A protein and the small-molecule ligand that binds it are described below.
Small molecule (SMILES): CC(C)CCC[C@@H](C)[C@H]1CC[C@H]2[C@@H]3CC=C4C[C@@H](O)CC[C@]4(C)[C@H]3CC[C@]12C

Sequence of chain 1.E:
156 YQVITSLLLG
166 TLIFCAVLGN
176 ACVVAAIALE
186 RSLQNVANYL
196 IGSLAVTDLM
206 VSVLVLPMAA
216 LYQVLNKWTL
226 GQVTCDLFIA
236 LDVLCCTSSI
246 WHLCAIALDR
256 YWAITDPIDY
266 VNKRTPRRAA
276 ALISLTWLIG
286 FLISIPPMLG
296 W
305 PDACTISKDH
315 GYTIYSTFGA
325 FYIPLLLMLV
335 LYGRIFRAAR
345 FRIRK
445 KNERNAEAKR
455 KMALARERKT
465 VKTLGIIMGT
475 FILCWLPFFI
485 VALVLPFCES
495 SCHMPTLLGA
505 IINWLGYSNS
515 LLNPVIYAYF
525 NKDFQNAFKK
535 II

Binding-site contacts:
Ligand atom C21 contacts residue VAL201 of chain 1.E at 4.3 Å (hydrophobic).
Ligand atom C25 contacts residue MET205 of chain 1.E at 4.4 Å (hydrophobic).
Ligand atom C16 contacts residue PLM1 of chain 1.K at 3.7 Å.
Ligand atom C18 contacts residue VAL179 of chain 1.E at 4.0 Å (hydrophobic).
Ligand atom C27 contacts residue MET205 of chain 1.E at 3.8 Å (hydrophobic).
Ligand atom C15 contacts residue VAL179 of chain 1.E at 4.1 Å (hydrophobic).
Ligand atom C15 contacts residue PLM1 of chain 1.K at 3.4 Å.
Ligand atom C27 contacts residue VAL208 of chain 1.E at 3.7 Å (hydrophobic).
Ligand atom C18 contacts residue VAL201 of chain 1.E at 3.8 Å (hydrophobic).
Ligand atom C25 contacts residue VAL208 of chain 1.E at 4.4 Å (hydrophobic).
Ligand atom C27 contacts residue LEU204 of chain 1.E at 3.8 Å (hydrophobic).
Ligand atom C23 contacts residue MET205 of chain 1.E at 4.5 Å (hydrophobic).
Ligand atom C6 contacts residue PLM1 of chain 1.K at 4.3 Å.
Ligand atom C7 contacts residue PLM1 of chain 1.K at 4.1 Å.
Ligand atom C26 contacts residue MET205 of chain 1.E at 3.8 Å (hydrophobic).